Binding-site contacts:
Ligand atom N2 contacts residue ASN124 of chain 1.D at 2.8 Å (h-bond).
Ligand atom C5 contacts residue ASN124 of chain 1.D at 3.6 Å.
Ligand atom C1 contacts residue ASN124 of chain 1.D at 1.5 Å.
Ligand atom O6 contacts residue ASN124 of chain 1.D at 4.5 Å.
Ligand atom C7 contacts residue ILE122 of chain 1.D at 4.5 Å (hydrophobic).
Ligand atom C2 contacts residue ASN124 of chain 1.D at 2.8 Å.
Ligand atom C7 contacts residue ARG121 of chain 1.D at 4.4 Å.
Ligand atom C8 contacts residue ILE122 of chain 1.D at 3.4 Å (hydrophobic).
Ligand atom C8 contacts residue ARG121 of chain 1.D at 3.6 Å.
Ligand atom C4 contacts residue ASN124 of chain 1.D at 4.4 Å.
Ligand atom C7 contacts residue ASN124 of chain 1.D at 3.2 Å.
Ligand atom C3 contacts residue ASN124 of chain 1.D at 4.0 Å.
Ligand atom O5 contacts residue ASN124 of chain 1.D at 2.3 Å (h-bond).
Ligand atom C8 contacts residue ASN124 of chain 1.D at 3.4 Å.
Ligand atom O7 contacts residue ASN124 of chain 1.D at 3.9 Å.
Ligand atom C8 contacts residue TYR92 of chain 1.D at 4.1 Å (hydrophobic).

A protein and the small-molecule ligand that binds it are described below.
Small molecule (SMILES): CC(=O)N[C@@H]1[C@@H](O)[C@H](O)[C@@H](CO)O[C@H]1O

Sequence of chain 1.D:
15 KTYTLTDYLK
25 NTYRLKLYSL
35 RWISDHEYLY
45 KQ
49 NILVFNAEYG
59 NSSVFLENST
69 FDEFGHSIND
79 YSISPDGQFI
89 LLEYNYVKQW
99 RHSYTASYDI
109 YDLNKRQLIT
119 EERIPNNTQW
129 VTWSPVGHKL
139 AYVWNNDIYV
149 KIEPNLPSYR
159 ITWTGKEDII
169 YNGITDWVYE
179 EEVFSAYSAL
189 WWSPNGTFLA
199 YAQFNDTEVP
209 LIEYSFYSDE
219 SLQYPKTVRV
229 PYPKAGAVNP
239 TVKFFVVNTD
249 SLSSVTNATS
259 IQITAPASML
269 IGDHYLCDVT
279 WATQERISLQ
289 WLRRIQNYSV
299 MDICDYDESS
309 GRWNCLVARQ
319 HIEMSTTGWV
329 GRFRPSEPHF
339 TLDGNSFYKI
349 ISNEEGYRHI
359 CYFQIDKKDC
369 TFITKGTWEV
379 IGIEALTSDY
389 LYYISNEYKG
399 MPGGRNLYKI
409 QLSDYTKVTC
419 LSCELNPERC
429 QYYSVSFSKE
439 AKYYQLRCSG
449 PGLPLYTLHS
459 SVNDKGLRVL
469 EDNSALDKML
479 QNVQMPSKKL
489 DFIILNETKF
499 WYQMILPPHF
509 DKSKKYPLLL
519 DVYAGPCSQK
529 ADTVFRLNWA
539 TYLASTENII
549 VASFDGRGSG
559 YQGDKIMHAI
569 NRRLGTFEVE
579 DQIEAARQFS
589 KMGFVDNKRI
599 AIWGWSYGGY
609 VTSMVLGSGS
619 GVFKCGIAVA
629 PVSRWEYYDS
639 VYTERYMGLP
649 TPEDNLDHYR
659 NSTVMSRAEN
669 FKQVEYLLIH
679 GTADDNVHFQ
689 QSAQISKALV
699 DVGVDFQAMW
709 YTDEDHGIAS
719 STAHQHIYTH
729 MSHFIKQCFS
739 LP